Binding-site contacts:
Ligand atom C1 contacts residue ASN118 of chain 1.A at 1.4 Å.
Ligand atom C7 contacts residue ASN118 of chain 1.A at 3.8 Å.
Ligand atom N2 contacts residue TYR90 of chain 1.A at 4.4 Å.
Ligand atom C2 contacts residue ASN118 of chain 1.A at 2.5 Å.
Ligand atom C5 contacts residue THR120 of chain 1.A at 4.2 Å.
Ligand atom O5 contacts residue PHE119 of chain 1.A at 3.9 Å.
Ligand atom C8 contacts residue ASP67 of chain 1.A at 3.7 Å.
Ligand atom C1 contacts residue THR89 of chain 1.A at 4.2 Å.
Ligand atom O6 contacts residue PHE119 of chain 1.A at 2.8 Å (h-bond).
Ligand atom O5 contacts residue THR89 of chain 1.A at 4.5 Å.
Ligand atom O6 contacts residue THR120 of chain 1.A at 3.6 Å (h-bond).
Ligand atom C8 contacts residue ASN118 of chain 1.A at 3.7 Å.
Ligand atom C1 contacts residue SER66 of chain 1.A at 4.5 Å.
Ligand atom O5 contacts residue THR120 of chain 1.A at 3.4 Å (h-bond).
Ligand atom C3 contacts residue ASN118 of chain 1.A at 3.8 Å.
Ligand atom C4 contacts residue ASN118 of chain 1.A at 4.2 Å.
Ligand atom C8 contacts residue SER66 of chain 1.A at 3.6 Å.
Ligand atom O6 contacts residue THR89 of chain 1.A at 3.9 Å.
Ligand atom N2 contacts residue ASN118 of chain 1.A at 2.9 Å (h-bond).
Ligand atom C6 contacts residue THR120 of chain 1.A at 3.8 Å.
Ligand atom O5 contacts residue ASN118 of chain 1.A at 2.4 Å (h-bond).
Ligand atom C5 contacts residue ASN118 of chain 1.A at 3.6 Å.
Ligand atom O6 contacts residue ASN118 of chain 1.A at 4.2 Å.
Ligand atom C6 contacts residue PHE119 of chain 1.A at 4.0 Å (hydrophobic).

Sequence of chain 1.A:
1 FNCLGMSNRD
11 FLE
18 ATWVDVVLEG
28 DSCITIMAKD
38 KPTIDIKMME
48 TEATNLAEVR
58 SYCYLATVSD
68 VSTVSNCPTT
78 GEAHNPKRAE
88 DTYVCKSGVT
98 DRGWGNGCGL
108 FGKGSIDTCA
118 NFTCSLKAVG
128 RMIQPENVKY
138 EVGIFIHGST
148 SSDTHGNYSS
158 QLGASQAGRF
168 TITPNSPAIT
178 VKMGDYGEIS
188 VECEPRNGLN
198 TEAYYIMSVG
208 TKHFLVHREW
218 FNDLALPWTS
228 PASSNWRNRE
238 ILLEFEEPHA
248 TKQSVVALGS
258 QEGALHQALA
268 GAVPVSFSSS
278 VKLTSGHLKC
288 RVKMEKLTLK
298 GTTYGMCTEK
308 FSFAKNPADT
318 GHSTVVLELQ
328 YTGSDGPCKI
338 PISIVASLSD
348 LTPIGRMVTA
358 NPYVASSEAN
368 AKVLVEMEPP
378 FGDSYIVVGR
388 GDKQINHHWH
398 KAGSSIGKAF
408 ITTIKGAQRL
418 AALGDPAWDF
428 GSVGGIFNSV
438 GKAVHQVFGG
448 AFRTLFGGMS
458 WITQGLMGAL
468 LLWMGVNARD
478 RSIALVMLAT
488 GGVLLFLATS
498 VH

A small-molecule ligand and the protein it binds are described below.
Small molecule (SMILES): CC(=O)N[C@@H]1[C@@H](O)[C@H](O)[C@@H](CO)O[C@H]1O